Binding-site contacts:
Ligand atom O5 contacts residue VAL291 of chain 1.E at 4.4 Å.
Ligand atom C1 contacts residue VAL291 of chain 1.E at 3.5 Å (hydrophobic).
Ligand atom C1 contacts residue ASN279 of chain 1.E at 1.4 Å.
Ligand atom C2 contacts residue ASN279 of chain 1.E at 2.5 Å.
Ligand atom N2 contacts residue ASN279 of chain 1.E at 3.0 Å (h-bond).
Ligand atom C2 contacts residue VAL291 of chain 1.E at 3.9 Å (hydrophobic).
Ligand atom O7 contacts residue ASN279 of chain 1.E at 2.9 Å (h-bond).
Ligand atom C7 contacts residue VAL291 of chain 1.E at 4.3 Å (hydrophobic).
Ligand atom N2 contacts residue VAL291 of chain 1.E at 3.6 Å.
Ligand atom C5 contacts residue ASN292 of chain 1.E at 3.8 Å.
Ligand atom C8 contacts residue SER39 of chain 1.E at 3.4 Å.
Ligand atom C1 contacts residue ASN292 of chain 1.E at 4.0 Å.
Ligand atom C5 contacts residue VAL291 of chain 1.E at 4.5 Å (hydrophobic).
Ligand atom O5 contacts residue ASN292 of chain 1.E at 3.6 Å.
Ligand atom C3 contacts residue ASN279 of chain 1.E at 3.8 Å.
Ligand atom O5 contacts residue ASN279 of chain 1.E at 2.4 Å (h-bond).
Ligand atom C5 contacts residue ASN279 of chain 1.E at 3.6 Å.
Ligand atom C4 contacts residue ASN279 of chain 1.E at 4.2 Å.
Ligand atom C3 contacts residue VAL291 of chain 1.E at 4.1 Å (hydrophobic).
Ligand atom C7 contacts residue GLU69 of chain 1.F at 4.5 Å.
Ligand atom C8 contacts residue VAL291 of chain 1.E at 4.3 Å (hydrophobic).
Ligand atom C8 contacts residue GLU69 of chain 1.F at 3.5 Å.
Ligand atom C6 contacts residue GLU69 of chain 1.F at 4.4 Å.
Ligand atom C7 contacts residue ASN279 of chain 1.E at 3.2 Å.
Ligand atom C6 contacts residue ASN292 of chain 1.E at 3.9 Å.

Sequence of chain 1.F:
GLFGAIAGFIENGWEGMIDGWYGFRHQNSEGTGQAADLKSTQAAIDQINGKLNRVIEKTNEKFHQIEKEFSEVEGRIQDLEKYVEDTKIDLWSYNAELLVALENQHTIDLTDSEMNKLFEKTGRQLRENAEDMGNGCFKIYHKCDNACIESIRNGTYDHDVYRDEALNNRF

This small molecule binds to this protein.
Small molecule (SMILES): CC(=O)N[C@H]1[C@H](O[C@H]2[C@H](O)[C@@H](NC(C)=O)CO[C@@H]2CO)O[C@H](CO)[C@@H](O)[C@@H]1O

Sequence of chain 1.E:
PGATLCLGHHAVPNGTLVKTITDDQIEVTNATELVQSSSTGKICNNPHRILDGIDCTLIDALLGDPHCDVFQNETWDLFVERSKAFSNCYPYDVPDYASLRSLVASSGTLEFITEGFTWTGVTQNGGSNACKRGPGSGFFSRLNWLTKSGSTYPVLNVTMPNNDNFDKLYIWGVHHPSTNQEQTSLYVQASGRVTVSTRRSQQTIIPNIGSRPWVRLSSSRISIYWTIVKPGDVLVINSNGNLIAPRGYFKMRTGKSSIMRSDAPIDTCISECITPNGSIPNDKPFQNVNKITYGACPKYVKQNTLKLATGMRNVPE